Sequence of chain 32.C:
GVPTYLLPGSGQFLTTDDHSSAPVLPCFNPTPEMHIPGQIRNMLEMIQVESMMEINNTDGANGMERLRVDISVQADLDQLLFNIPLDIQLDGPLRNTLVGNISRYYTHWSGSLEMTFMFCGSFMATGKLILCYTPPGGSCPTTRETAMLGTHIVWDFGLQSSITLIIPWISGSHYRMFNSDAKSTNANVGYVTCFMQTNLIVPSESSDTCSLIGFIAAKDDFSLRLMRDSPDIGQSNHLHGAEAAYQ

Binding-site contacts:
Ligand atom C6 contacts residue ASP91 of chain 32.C at 3.9 Å.
Ligand atom O3 contacts residue PRO274 of chain 32.A at 3.9 Å.
Ligand atom O10 contacts residue ARG270 of chain 32.A at 4.0 Å.
Ligand atom O7 contacts residue SER180 of chain 32.C at 3.7 Å.
Ligand atom C4 contacts residue ASN275 of chain 32.A at 3.8 Å.
Ligand atom C10 contacts residue ASN275 of chain 32.A at 3.2 Å.
Ligand atom O3 contacts residue ASP91 of chain 32.C at 4.0 Å.
Ligand atom N5 contacts residue ASN275 of chain 32.A at 3.5 Å (h-bond).
Ligand atom C5 contacts residue ASN275 of chain 32.A at 3.5 Å.
Ligand atom O4 contacts residue ARG95 of chain 32.C at 3.6 Å.
Ligand atom C4 contacts residue ARG104 of chain 32.C at 4.0 Å.
Ligand atom C3 contacts residue ASP232 of chain 32.C at 4.1 Å.
Ligand atom C11 contacts residue ASP232 of chain 32.C at 3.8 Å.
Ligand atom O4 contacts residue PRO231 of chain 32.C at 3.8 Å.
Ligand atom O4 contacts residue ASN275 of chain 32.A at 3.0 Å (h-bond).
Ligand atom C3 contacts residue PRO274 of chain 32.A at 4.1 Å (hydrophobic).
Ligand atom C3 contacts residue PRO274 of chain 32.A at 3.8 Å (hydrophobic).
Ligand atom C4 contacts residue ASP91 of chain 32.C at 3.3 Å.
Ligand atom O7 contacts residue PRO274 of chain 32.A at 3.4 Å.
Ligand atom C1 contacts residue ARG104 of chain 32.C at 3.7 Å.
Ligand atom C11 contacts residue GLY234 of chain 32.C at 3.9 Å.
Ligand atom C3 contacts residue ARG95 of chain 32.C at 3.9 Å.
Ligand atom C4 contacts residue PRO231 of chain 32.C at 3.4 Å (hydrophobic).
Ligand atom O4 contacts residue ASP91 of chain 32.C at 2.8 Å (salt-bridge).
Ligand atom C6 contacts residue PRO231 of chain 32.C at 4.0 Å (hydrophobic).
Ligand atom O4 contacts residue ASP232 of chain 32.C at 2.8 Å (salt-bridge).
Ligand atom O6 contacts residue ASP91 of chain 32.C at 3.3 Å.
Ligand atom N5 contacts residue PRO231 of chain 32.C at 2.9 Å (h-bond).
Ligand atom C4 contacts residue PRO274 of chain 32.A at 4.0 Å (hydrophobic).
Ligand atom C4 contacts residue ASP232 of chain 32.C at 3.5 Å.
Ligand atom O3 contacts residue GLY282 of chain 32.A at 3.4 Å.
Ligand atom O1B contacts residue ARG104 of chain 32.C at 2.8 Å (salt-bridge).
Ligand atom C10 contacts residue PRO231 of chain 32.C at 3.9 Å (hydrophobic).
Ligand atom O6 contacts residue PRO274 of chain 32.A at 3.7 Å.
Ligand atom C3 contacts residue ARG104 of chain 32.C at 3.9 Å.
Ligand atom C11 contacts residue PRO231 of chain 32.C at 4.0 Å (hydrophobic).
Ligand atom C5 contacts residue PRO231 of chain 32.C at 3.6 Å (hydrophobic).
Ligand atom C11 contacts residue ILE233 of chain 32.C at 3.8 Å (hydrophobic).
Ligand atom O10 contacts residue ASN275 of chain 32.A at 2.9 Å (h-bond).
Ligand atom C5 contacts residue PRO274 of chain 32.A at 3.9 Å (hydrophobic).

A protein and the small-molecule ligand that binds it are described below.
Small molecule (SMILES): CC(=O)N[C@@H]1[C@@H](O)[C@H](O[C@@H]2O[C@H](CO[C@]3(C(=O)O)C[C@H](O)[C@@H](NC(C)=O)[C@H]([C@H](O)[C@H](O)CO)O3)[C@H](O)[C@H](O)[C@H]2O)[C@@H](CO)O[C@H]1O

Sequence of chain 32.A:
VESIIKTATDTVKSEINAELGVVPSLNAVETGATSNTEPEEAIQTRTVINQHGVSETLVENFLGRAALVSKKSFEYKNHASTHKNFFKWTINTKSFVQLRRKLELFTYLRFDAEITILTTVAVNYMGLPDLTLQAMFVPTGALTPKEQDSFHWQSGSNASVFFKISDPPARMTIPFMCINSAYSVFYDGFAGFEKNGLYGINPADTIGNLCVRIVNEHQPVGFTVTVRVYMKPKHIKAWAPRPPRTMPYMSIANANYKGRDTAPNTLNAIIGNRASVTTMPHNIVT